Binding-site contacts:
Ligand atom C10 contacts residue TYR113 of chain 1.B at 3.3 Å (hydrophobic).
Ligand atom C20 contacts residue MET85 of chain 1.B at 3.7 Å (hydrophobic).
Ligand atom O2 contacts residue GLY117 of chain 1.B at 3.4 Å.
Ligand atom F1 contacts residue GLY82 of chain 1.B at 3.2 Å.
Ligand atom C26 contacts residue PHE78 of chain 1.B at 3.5 Å (hydrophobic).
Ligand atom F1 contacts residue PHE78 of chain 1.B at 3.1 Å.
Ligand atom C7 contacts residue GLY117 of chain 1.B at 3.7 Å.
Ligand atom C7 contacts residue ILE38 of chain 1.B at 3.4 Å (hydrophobic).
Ligand atom C1 contacts residue MET165 of chain 1.B at 3.6 Å (hydrophobic).
Ligand atom C13 contacts residue LEU111 of chain 1.B at 3.6 Å (hydrophobic).
Ligand atom C8 contacts residue MET114 of chain 1.B at 3.2 Å (hydrophobic).
Ligand atom O3 contacts residue PHE43 of chain 1.B at 3.6 Å.
Ligand atom C22 contacts residue PHE177 of chain 1.B at 3.6 Å (hydrophobic).
Ligand atom C9 contacts residue MET165 of chain 1.B at 3.6 Å (hydrophobic).
Ligand atom O4 contacts residue ALA175 of chain 1.B at 3.5 Å.
Ligand atom C27 contacts residue LEU96 of chain 1.B at 3.7 Å (hydrophobic).
Ligand atom C17 contacts residue PHE43 of chain 1.B at 3.6 Å (hydrophobic).
Ligand atom N4 contacts residue MET85 of chain 1.B at 3.6 Å (h-bond).
Ligand atom C13 contacts residue PHE43 of chain 1.B at 3.6 Å (hydrophobic).
Ligand atom N1 contacts residue ALA62 of chain 1.B at 3.7 Å.
Ligand atom C3 contacts residue ALA62 of chain 1.B at 3.4 Å (hydrophobic).
Ligand atom C3 contacts residue PRO112 of chain 1.B at 3.3 Å (hydrophobic).
Ligand atom C17 contacts residue LEU94 of chain 1.B at 3.6 Å (hydrophobic).
Ligand atom C10 contacts residue MET114 of chain 1.B at 3.3 Å (hydrophobic).
Ligand atom C12 contacts residue PHE43 of chain 1.B at 3.5 Å (hydrophobic).
Ligand atom F2 contacts residue VAL46 of chain 1.B at 3.1 Å.
Ligand atom C19 contacts residue ASP176 of chain 1.B at 3.7 Å.
Ligand atom C16 contacts residue LEU94 of chain 1.B at 3.1 Å (hydrophobic).
Ligand atom C28 contacts residue MET85 of chain 1.B at 3.5 Å (hydrophobic).
Ligand atom C26 contacts residue GLY82 of chain 1.B at 3.4 Å.
Ligand atom C25 contacts residue GLU81 of chain 1.B at 3.6 Å.
Ligand atom C6 contacts residue ILE38 of chain 1.B at 3.4 Å (hydrophobic).
Ligand atom N1 contacts residue MET114 of chain 1.B at 3.1 Å (h-bond).
Ligand atom O4 contacts residue ASP176 of chain 1.B at 2.6 Å (salt-bridge).
Ligand atom C25 contacts residue GLY82 of chain 1.B at 3.6 Å.
Ligand atom F1 contacts residue ILE99 of chain 1.B at 3.4 Å.
Ligand atom C25 contacts residue PHE78 of chain 1.B at 3.4 Å (hydrophobic).
Ligand atom C11 contacts residue GLY39 of chain 1.B at 3.3 Å.
Ligand atom C14 contacts residue LEU111 of chain 1.B at 3.4 Å (hydrophobic).
Ligand atom F2 contacts residue PHE43 of chain 1.B at 3.3 Å.

Sequence of chain 1.B:
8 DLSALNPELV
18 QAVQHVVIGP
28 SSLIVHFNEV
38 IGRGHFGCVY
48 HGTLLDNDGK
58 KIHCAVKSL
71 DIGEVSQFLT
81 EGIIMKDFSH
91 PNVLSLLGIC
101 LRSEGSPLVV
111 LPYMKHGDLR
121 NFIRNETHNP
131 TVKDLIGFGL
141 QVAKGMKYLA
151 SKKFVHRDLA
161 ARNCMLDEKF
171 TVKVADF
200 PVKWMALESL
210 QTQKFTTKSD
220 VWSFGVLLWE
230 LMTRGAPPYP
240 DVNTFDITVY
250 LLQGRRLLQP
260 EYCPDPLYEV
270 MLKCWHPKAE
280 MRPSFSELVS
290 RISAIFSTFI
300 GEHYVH

A small-molecule ligand and the protein it binds are described below.
Small molecule (SMILES): COc1cc2nccc(Oc3ccc(-c4cnc(Nc5ccc(F)cc5)n(C)c4=O)cc3F)c2cc1OC